This protein binds this small molecule.
Small molecule (SMILES): Nc1nc(=O)c2ncn([C@@H]3O[C@H](CO[P](=O)(O)O[C@H]4[C@@H](O)[C@H](n5cnc6c(=O)nc(N)[nH]c65)O[C@@H]4CO[P](=O)(O)O[C@H]4[C@@H](O)[C@H](n5cnc6c(=O)nc(N)[nH]c65)O[C@@H]4CO[P](=O)(O)O[C@H]4[C@@H](O)[C@H](n5cnc6c(=O)nc(N)[nH]c65)O[C@@H]4COP(=O)=O)[C@@H](O)[C@H]3O)c2[nH]1

Sequence of chain 1.A:
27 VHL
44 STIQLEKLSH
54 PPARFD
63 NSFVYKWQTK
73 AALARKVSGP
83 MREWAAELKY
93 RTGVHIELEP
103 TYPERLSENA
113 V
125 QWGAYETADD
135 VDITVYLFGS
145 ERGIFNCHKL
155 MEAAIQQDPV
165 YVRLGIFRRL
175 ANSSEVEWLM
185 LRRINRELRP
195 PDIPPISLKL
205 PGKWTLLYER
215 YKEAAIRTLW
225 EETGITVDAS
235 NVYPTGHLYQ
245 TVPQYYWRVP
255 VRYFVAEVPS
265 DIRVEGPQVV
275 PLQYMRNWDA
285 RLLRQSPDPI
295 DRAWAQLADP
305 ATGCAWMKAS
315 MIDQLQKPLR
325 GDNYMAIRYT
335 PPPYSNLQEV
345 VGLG

Binding-site contacts:
Ligand atom N7 contacts residue VAL253 of chain 1.A at 3.2 Å (h-bond).
Ligand atom N2 contacts residue GLY81 of chain 1.A at 3.1 Å (h-bond).
Ligand atom OP1 contacts residue TYR257 of chain 1.A at 2.5 Å (h-bond).
Ligand atom OP2 contacts residue ARG190 of chain 1.A at 2.9 Å (salt-bridge).
Ligand atom N2 contacts residue ILE200 of chain 1.A at 2.5 Å (h-bond).
Ligand atom O5' contacts residue TYR328 of chain 1.A at 2.5 Å (h-bond).
Ligand atom OP1 contacts residue ARG332 of chain 1.A at 2.7 Å (salt-bridge).
Ligand atom O6 contacts residue VAL253 of chain 1.A at 3.1 Å (h-bond).
Ligand atom O6 contacts residue ILE294 of chain 1.A at 3.1 Å.
Ligand atom C3' contacts residue LEU202 of chain 1.A at 3.2 Å (hydrophobic).
Ligand atom O6 contacts residue ARG190 of chain 1.A at 2.5 Å (salt-bridge).
Ligand atom N2 contacts residue SER80 of chain 1.A at 2.6 Å (h-bond).
Ligand atom O2' contacts residue VAL255 of chain 1.A at 3.0 Å.
Ligand atom OP2 contacts residue TYR165 of chain 1.A at 3.1 Å.
Ligand atom N7 contacts residue GLN320 of chain 1.A at 2.8 Å (h-bond).
Ligand atom O2' contacts residue TYR257 of chain 1.A at 2.7 Å (h-bond).
Ligand atom N1 contacts residue SER80 of chain 1.A at 3.2 Å (h-bond).
Ligand atom O5' contacts residue ARG167 of chain 1.A at 3.1 Å (salt-bridge).
Ligand atom OP2 contacts residue ARG324 of chain 1.A at 2.9 Å (salt-bridge).
Ligand atom O6 contacts residue ARG84 of chain 1.A at 3.1 Å (salt-bridge).
Ligand atom O2' contacts residue SER201 of chain 1.A at 3.2 Å.
Ligand atom OP1 contacts residue ARG187 of chain 1.A at 2.5 Å (salt-bridge).
Ligand atom OP2 contacts residue PRO194 of chain 1.A at 3.0 Å.
Ligand atom C5 contacts residue GLN320 of chain 1.A at 2.9 Å.
Ligand atom C5' contacts residue TYR165 of chain 1.A at 3.1 Å (hydrophobic).
Ligand atom OP1 contacts residue TRP251 of chain 1.A at 3.1 Å.
Ligand atom O3' contacts residue LEU202 of chain 1.A at 3.0 Å (h-bond).
Ligand atom N2 contacts residue ARG187 of chain 1.A at 3.2 Å.
Ligand atom N7 contacts residue ASN189 of chain 1.A at 3.1 Å.
Ligand atom O4' contacts residue ARG324 of chain 1.A at 2.7 Å (salt-bridge).
Ligand atom N7 contacts residue ARG190 of chain 1.A at 3.2 Å (salt-bridge).
Ligand atom N1 contacts residue ILE294 of chain 1.A at 3.1 Å.
Ligand atom N7 contacts residue LEU323 of chain 1.A at 3.1 Å.
Ligand atom OP2 contacts residue TRP251 of chain 1.A at 3.1 Å (h-bond).
Ligand atom O2' contacts residue ARG187 of chain 1.A at 2.7 Å (salt-bridge).
Ligand atom OP1 contacts residue LEU192 of chain 1.A at 3.2 Å (h-bond).
Ligand atom C5' contacts residue TYR328 of chain 1.A at 3.2 Å (hydrophobic).
Ligand atom N1 contacts residue GLN244 of chain 1.A at 2.9 Å (h-bond).
Ligand atom C6 contacts residue ARG190 of chain 1.A at 3.2 Å.
Ligand atom N3 contacts residue ARG187 of chain 1.A at 3.1 Å (salt-bridge).